Sequence of chain 1.C:
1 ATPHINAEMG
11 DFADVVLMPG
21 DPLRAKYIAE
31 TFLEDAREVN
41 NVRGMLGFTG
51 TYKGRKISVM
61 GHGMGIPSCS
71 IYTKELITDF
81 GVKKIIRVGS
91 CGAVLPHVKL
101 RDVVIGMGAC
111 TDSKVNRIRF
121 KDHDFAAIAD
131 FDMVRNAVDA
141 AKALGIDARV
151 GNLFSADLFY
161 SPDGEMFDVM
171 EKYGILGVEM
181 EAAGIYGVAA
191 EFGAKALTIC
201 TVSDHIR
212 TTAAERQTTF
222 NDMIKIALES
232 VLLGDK

The small molecule below binds the protein below.
Small molecule (SMILES): O=c1[nH]cnc2c([C@@H]3O[C@H](CO)[C@@H](O)[C@H]3O)n[nH]c12

Sequence of chain 1.A:
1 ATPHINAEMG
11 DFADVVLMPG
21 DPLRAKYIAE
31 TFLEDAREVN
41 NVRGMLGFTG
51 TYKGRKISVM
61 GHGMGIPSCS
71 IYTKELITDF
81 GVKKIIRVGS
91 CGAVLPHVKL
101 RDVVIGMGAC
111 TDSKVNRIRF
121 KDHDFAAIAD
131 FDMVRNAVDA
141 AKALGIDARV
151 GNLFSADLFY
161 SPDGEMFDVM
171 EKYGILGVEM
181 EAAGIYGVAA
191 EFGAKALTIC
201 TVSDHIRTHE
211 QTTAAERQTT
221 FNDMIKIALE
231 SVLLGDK

Binding-site contacts:
Ligand atom O5' contacts residue HIS4 of chain 1.C at 2.6 Å (h-bond).
Ligand atom C4 contacts residue VAL178 of chain 1.A at 3.5 Å (hydrophobic).
Ligand atom O2' contacts residue GLU179 of chain 1.A at 3.3 Å.
Ligand atom C1' contacts residue SO41 of chain 1.D at 3.4 Å.
Ligand atom C3' contacts residue MET180 of chain 1.A at 3.7 Å (hydrophobic).
Ligand atom N7 contacts residue CYS91 of chain 1.A at 3.7 Å.
Ligand atom N3 contacts residue VAL178 of chain 1.A at 3.4 Å (h-bond).
Ligand atom N3 contacts residue PHE159 of chain 1.A at 3.6 Å.
Ligand atom C6 contacts residue GLY92 of chain 1.A at 3.5 Å.
Ligand atom C5 contacts residue VAL178 of chain 1.A at 3.5 Å (hydrophobic).
Ligand atom N1 contacts residue VAL178 of chain 1.A at 3.3 Å (h-bond).
Ligand atom C2' contacts residue GLU181 of chain 1.A at 3.5 Å.
Ligand atom O6 contacts residue ASP204 of chain 1.A at 2.7 Å (salt-bridge).
Ligand atom O4' contacts residue SER90 of chain 1.A at 3.4 Å (h-bond).
Ligand atom C5' contacts residue PHE159 of chain 1.A at 3.6 Å (hydrophobic).
Ligand atom O2' contacts residue MET180 of chain 1.A at 2.9 Å (h-bond).
Ligand atom O6 contacts residue GLY92 of chain 1.A at 3.2 Å.
Ligand atom C6 contacts residue VAL178 of chain 1.A at 3.5 Å (hydrophobic).
Ligand atom C2 contacts residue PHE159 of chain 1.A at 3.6 Å (hydrophobic).
Ligand atom O3' contacts residue SO41 of chain 1.D at 2.8 Å (h-bond).
Ligand atom O5' contacts residue PHE159 of chain 1.A at 3.5 Å.
Ligand atom C5 contacts residue PHE159 of chain 1.A at 3.6 Å (hydrophobic).
Ligand atom C2' contacts residue SO41 of chain 1.D at 3.7 Å.
Ligand atom O2' contacts residue ARG87 of chain 1.A at 3.2 Å (salt-bridge).
Ligand atom C4 contacts residue PHE159 of chain 1.A at 3.5 Å (hydrophobic).
Ligand atom C1' contacts residue SER90 of chain 1.A at 3.5 Å.
Ligand atom N7 contacts residue SER203 of chain 1.A at 3.7 Å.
Ligand atom O4' contacts residue SO41 of chain 1.D at 3.4 Å (h-bond).
Ligand atom O3' contacts residue GLU181 of chain 1.A at 3.0 Å (salt-bridge).
Ligand atom N8 contacts residue SER90 of chain 1.A at 3.4 Å (h-bond).
Ligand atom C2 contacts residue VAL178 of chain 1.A at 3.3 Å (hydrophobic).
Ligand atom C4' contacts residue SO41 of chain 1.D at 3.6 Å.
Ligand atom N3 contacts residue MET180 of chain 1.A at 3.5 Å.
Ligand atom N7 contacts residue ASP204 of chain 1.A at 3.4 Å (salt-bridge).
Ligand atom O2' contacts residue SO41 of chain 1.D at 3.2 Å (h-bond).
Ligand atom O2' contacts residue GLU181 of chain 1.A at 2.3 Å (salt-bridge).
Ligand atom C5 contacts residue GLY92 of chain 1.A at 3.7 Å.
Ligand atom C5' contacts residue HIS4 of chain 1.C at 3.4 Å.
Ligand atom N3 contacts residue GLU179 of chain 1.A at 3.6 Å.
Ligand atom C2' contacts residue MET180 of chain 1.A at 3.6 Å (hydrophobic).